Sequence of chain 1.A:
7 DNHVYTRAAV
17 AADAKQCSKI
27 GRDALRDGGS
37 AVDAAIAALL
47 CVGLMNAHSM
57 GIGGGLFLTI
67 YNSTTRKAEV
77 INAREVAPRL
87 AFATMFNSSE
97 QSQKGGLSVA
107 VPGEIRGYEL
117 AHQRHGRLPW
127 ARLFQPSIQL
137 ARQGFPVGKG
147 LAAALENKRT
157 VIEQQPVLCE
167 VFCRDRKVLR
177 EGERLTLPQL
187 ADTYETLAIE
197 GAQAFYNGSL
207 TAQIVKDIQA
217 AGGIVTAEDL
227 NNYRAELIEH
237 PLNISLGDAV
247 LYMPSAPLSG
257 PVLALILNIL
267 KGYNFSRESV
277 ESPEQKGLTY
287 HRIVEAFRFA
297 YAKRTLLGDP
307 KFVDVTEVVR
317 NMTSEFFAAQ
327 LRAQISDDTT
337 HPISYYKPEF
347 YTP

Binding-site contacts:
Ligand atom C1 contacts residue ASN239 of chain 1.A at 1.4 Å.
Ligand atom N2 contacts residue ASN239 of chain 1.A at 2.9 Å (h-bond).
Ligand atom C4 contacts residue ASN239 of chain 1.A at 4.2 Å.
Ligand atom C2 contacts residue ASN239 of chain 1.A at 2.4 Å.
Ligand atom C7 contacts residue TYR248 of chain 1.A at 3.8 Å (hydrophobic).
Ligand atom C7 contacts residue ASN239 of chain 1.A at 3.4 Å.
Ligand atom C8 contacts residue ASN239 of chain 1.A at 4.5 Å.
Ligand atom C8 contacts residue TYR248 of chain 1.A at 3.4 Å (hydrophobic).
Ligand atom C3 contacts residue ASN239 of chain 1.A at 3.8 Å.
Ligand atom C5 contacts residue ASN239 of chain 1.A at 3.6 Å.
Ligand atom O5 contacts residue ASN239 of chain 1.A at 2.3 Å (h-bond).
Ligand atom C8 contacts residue VAL246 of chain 1.A at 4.1 Å (hydrophobic).
Ligand atom O7 contacts residue ASN239 of chain 1.A at 3.6 Å (h-bond).
Ligand atom O7 contacts residue TYR248 of chain 1.A at 3.4 Å (h-bond).

The small molecule below binds the protein below.
Small molecule (SMILES): CC(=O)N[C@@H]1[C@@H](O)[C@H](O)[C@@H](CO)O[C@H]1O